Sequence of chain 1.E:
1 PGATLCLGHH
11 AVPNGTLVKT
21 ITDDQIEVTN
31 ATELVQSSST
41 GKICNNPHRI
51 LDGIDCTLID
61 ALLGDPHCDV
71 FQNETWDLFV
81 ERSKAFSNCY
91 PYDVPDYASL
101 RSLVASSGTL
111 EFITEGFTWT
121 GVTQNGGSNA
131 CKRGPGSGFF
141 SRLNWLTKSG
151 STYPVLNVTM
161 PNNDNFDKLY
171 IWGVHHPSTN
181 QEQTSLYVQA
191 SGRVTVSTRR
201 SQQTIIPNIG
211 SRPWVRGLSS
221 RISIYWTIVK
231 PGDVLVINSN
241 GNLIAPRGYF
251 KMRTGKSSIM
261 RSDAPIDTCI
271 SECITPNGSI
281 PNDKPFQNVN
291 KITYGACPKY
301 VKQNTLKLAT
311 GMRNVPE

Binding-site contacts:
Ligand atom C6 contacts residue THR310 of chain 1.E at 4.3 Å.
Ligand atom C6 contacts residue LEU52 of chain 1.F at 4.0 Å (hydrophobic).
Ligand atom O6 contacts residue LEU52 of chain 1.F at 3.8 Å.
Ligand atom C5 contacts residue ASN30 of chain 1.E at 3.7 Å.
Ligand atom C4 contacts residue ASN30 of chain 1.E at 4.2 Å.
Ligand atom O5 contacts residue THR310 of chain 1.E at 3.3 Å (h-bond).
Ligand atom C6 contacts residue THR32 of chain 1.E at 4.5 Å.
Ligand atom C7 contacts residue ASN30 of chain 1.E at 3.5 Å.
Ligand atom O6 contacts residue THR310 of chain 1.E at 4.2 Å.
Ligand atom N2 contacts residue ASN30 of chain 1.E at 2.9 Å (h-bond).
Ligand atom O7 contacts residue ASN30 of chain 1.E at 3.7 Å.
Ligand atom C2 contacts residue ASN30 of chain 1.E at 2.5 Å.
Ligand atom C3 contacts residue ASN30 of chain 1.E at 3.8 Å.
Ligand atom C1 contacts residue THR310 of chain 1.E at 3.8 Å.
Ligand atom C1 contacts residue ASN30 of chain 1.E at 1.4 Å.
Ligand atom O5 contacts residue ASN30 of chain 1.E at 2.3 Å (h-bond).

Sequence of chain 1.F:
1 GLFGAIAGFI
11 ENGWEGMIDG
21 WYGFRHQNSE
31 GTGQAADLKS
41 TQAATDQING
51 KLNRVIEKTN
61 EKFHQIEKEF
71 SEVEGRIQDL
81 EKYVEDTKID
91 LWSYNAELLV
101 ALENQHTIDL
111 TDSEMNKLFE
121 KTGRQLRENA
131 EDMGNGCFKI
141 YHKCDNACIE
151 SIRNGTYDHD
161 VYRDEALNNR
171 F

This small molecule binds to this protein.
Small molecule (SMILES): CC(=O)N[C@@H]1[C@@H](O)[C@H](O)[C@@H](CO)O[C@H]1O